Binding-site contacts:
Ligand atom C8 contacts residue ASN69 of chain 15.D at 3.4 Å.
Ligand atom C4 contacts residue NAG1 of chain 15.X at 3.2 Å.
Ligand atom C6 contacts residue NAG1 of chain 15.X at 4.3 Å.
Ligand atom C5 contacts residue VAL31 of chain 15.D at 4.2 Å (hydrophobic).
Ligand atom C6 contacts residue LEU24 of chain 15.D at 4.5 Å (hydrophobic).
Ligand atom O4 contacts residue NAG1 of chain 15.X at 3.0 Å.
Ligand atom C5 contacts residue MET33 of chain 15.D at 3.7 Å (hydrophobic).
Ligand atom O4 contacts residue VAL31 of chain 15.D at 3.3 Å.
Ligand atom O3 contacts residue VAL31 of chain 15.D at 3.6 Å.
Ligand atom O1 contacts residue VAL31 of chain 15.D at 3.4 Å (h-bond).
Ligand atom C1 contacts residue ASN69 of chain 15.D at 2.7 Å.
Ligand atom O7 contacts residue ASN69 of chain 15.D at 3.8 Å.
Ligand atom C7 contacts residue ASN69 of chain 15.D at 3.8 Å.
Ligand atom C5 contacts residue ASN69 of chain 15.D at 3.7 Å.
Ligand atom N2 contacts residue VAL31 of chain 15.D at 4.0 Å.
Ligand atom C2 contacts residue VAL31 of chain 15.D at 4.0 Å (hydrophobic).
Ligand atom C2 contacts residue ASN69 of chain 15.D at 4.2 Å.
Ligand atom O5 contacts residue ASN69 of chain 15.D at 2.8 Å (h-bond).
Ligand atom C3 contacts residue NAG1 of chain 15.X at 3.7 Å.
Ligand atom C7 contacts residue SER70 of chain 15.D at 4.4 Å.
Ligand atom C6 contacts residue ASN69 of chain 15.D at 4.4 Å.
Ligand atom N2 contacts residue ASN69 of chain 15.D at 4.3 Å.
Ligand atom O5 contacts residue MET33 of chain 15.D at 4.2 Å.
Ligand atom O6 contacts residue NAG1 of chain 15.X at 3.0 Å.
Ligand atom C1 contacts residue VAL31 of chain 15.D at 4.3 Å (hydrophobic).
Ligand atom O1 contacts residue SER70 of chain 15.D at 4.2 Å.
Ligand atom C8 contacts residue ARG57 of chain 15.D at 4.2 Å.
Ligand atom C3 contacts residue VAL31 of chain 15.D at 3.0 Å (hydrophobic).
Ligand atom C8 contacts residue SER70 of chain 15.D at 3.7 Å.
Ligand atom O1 contacts residue MET33 of chain 15.D at 3.9 Å.
Ligand atom C4 contacts residue VAL31 of chain 15.D at 3.8 Å (hydrophobic).
Ligand atom C6 contacts residue MET33 of chain 15.D at 3.5 Å (hydrophobic).
Ligand atom O1 contacts residue ASN69 of chain 15.D at 2.1 Å (h-bond).
Ligand atom C5 contacts residue NAG1 of chain 15.X at 4.4 Å.
Ligand atom O3 contacts residue NAG1 of chain 15.X at 2.6 Å (h-bond).

Sequence of chain 15.D:
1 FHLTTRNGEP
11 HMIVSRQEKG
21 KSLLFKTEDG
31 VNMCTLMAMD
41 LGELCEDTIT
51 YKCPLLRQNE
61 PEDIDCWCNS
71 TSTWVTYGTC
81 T

A small-molecule ligand and the protein it binds are described below.
Small molecule (SMILES): CC(=O)N[C@@H]1[C@@H](O)[C@H](O)[C@@H](CO)O[C@H]1O